Binding-site contacts:
Ligand atom C21 contacts residue CYS90 of chain 1.A at 3.2 Å (hydrophobic).
Ligand atom C8 contacts residue THR87 of chain 1.A at 3.6 Å.
Ligand atom C8 contacts residue ALA39 of chain 1.A at 3.3 Å (hydrophobic).
Ligand atom F3 contacts residue HIS132 of chain 1.A at 3.4 Å.
Ligand atom C6 contacts residue LEU72 of chain 1.A at 3.5 Å (hydrophobic).
Ligand atom F4 contacts residue ILE21 of chain 1.A at 3.4 Å.
Ligand atom C20 contacts residue GLY151 of chain 1.A at 3.4 Å.
Ligand atom N4 contacts residue GLU59 of chain 1.A at 2.9 Å (salt-bridge).
Ligand atom C21 contacts residue PHE141 of chain 1.A at 3.4 Å (hydrophobic).
Ligand atom F2 contacts residue LEU125 of chain 1.A at 3.5 Å.
Ligand atom C14 contacts residue GLU59 of chain 1.A at 3.4 Å.
Ligand atom C14 contacts residue ILE85 of chain 1.A at 3.6 Å (hydrophobic).
Ligand atom C12 contacts residue TRP89 of chain 1.A at 3.6 Å (hydrophobic).
Ligand atom N6 contacts residue TRP89 of chain 1.A at 3.7 Å.
Ligand atom C1 contacts residue LEU72 of chain 1.A at 3.4 Å (hydrophobic).
Ligand atom N2 contacts residue ASP152 of chain 1.A at 3.1 Å (salt-bridge).
Ligand atom N2 contacts residue LEU72 of chain 1.A at 3.5 Å.
Ligand atom C7 contacts residue PHE153 of chain 1.A at 3.5 Å (hydrophobic).
Ligand atom O1 contacts residue PHE153 of chain 1.A at 3.5 Å.
Ligand atom C7 contacts residue ALA39 of chain 1.A at 3.7 Å (hydrophobic).
Ligand atom N5 contacts residue TRP89 of chain 1.A at 3.4 Å.
Ligand atom C9 contacts residue GLN88 of chain 1.A at 3.2 Å.
Ligand atom F1 contacts residue ILE150 of chain 1.A at 3.6 Å.
Ligand atom C13 contacts residue GLU59 of chain 1.A at 3.6 Å.
Ligand atom F1 contacts residue ILE71 of chain 1.A at 3.3 Å.
Ligand atom C9 contacts residue ALA39 of chain 1.A at 3.6 Å (hydrophobic).
Ligand atom N1 contacts residue CYS90 of chain 1.A at 3.0 Å (h-bond).
Ligand atom C9 contacts residue CYS90 of chain 1.A at 3.5 Å (hydrophobic).
Ligand atom N5 contacts residue CYS90 of chain 1.A at 2.7 Å (h-bond).
Ligand atom F5 contacts residue GLY92 of chain 1.A at 3.3 Å.
Ligand atom N5 contacts residue PHE141 of chain 1.A at 3.5 Å.
Ligand atom C3 contacts residue LYS41 of chain 1.A at 3.5 Å.
Ligand atom C4 contacts residue VAL29 of chain 1.A at 3.7 Å (hydrophobic).
Ligand atom C21 contacts residue TRP89 of chain 1.A at 3.4 Å (hydrophobic).
Ligand atom C11 contacts residue PHE153 of chain 1.A at 3.7 Å (hydrophobic).
Ligand atom C20 contacts residue ASP152 of chain 1.A at 3.5 Å.
Ligand atom C19 contacts residue GLY151 of chain 1.A at 3.5 Å.
Ligand atom N3 contacts residue GLU59 of chain 1.A at 3.7 Å.
Ligand atom C19 contacts residue ILE150 of chain 1.A at 3.5 Å (hydrophobic).
Ligand atom N6 contacts residue ILE21 of chain 1.A at 3.6 Å.

Sequence of chain 1.A:
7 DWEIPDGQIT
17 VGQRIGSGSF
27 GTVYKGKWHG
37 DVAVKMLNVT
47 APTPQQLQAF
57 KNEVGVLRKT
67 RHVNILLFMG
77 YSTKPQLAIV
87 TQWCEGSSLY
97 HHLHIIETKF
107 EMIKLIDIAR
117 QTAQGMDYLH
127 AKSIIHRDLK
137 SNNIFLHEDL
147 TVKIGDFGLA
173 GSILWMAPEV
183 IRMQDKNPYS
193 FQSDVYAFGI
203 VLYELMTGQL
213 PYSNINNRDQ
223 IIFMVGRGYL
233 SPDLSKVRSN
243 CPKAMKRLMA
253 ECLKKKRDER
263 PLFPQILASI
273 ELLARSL

The protein below binds the small molecule below.
Small molecule (SMILES): Cn1c(Nc2ccc(C(F)(F)F)cc2)nc2cc(Oc3ccnc(-c4ncc(C(F)(F)F)[nH]4)c3)ccc21